This protein binds this small molecule.
Small molecule (SMILES): CC(=O)N1C=CNCC1

Binding-site contacts:
Ligand atom C16 contacts residue ARG197 of chain 1.B at 3.6 Å.
Ligand atom C17 contacts residue VAL36 of chain 1.A at 3.7 Å (hydrophobic).
Ligand atom C15 contacts residue PRO37 of chain 1.A at 4.5 Å (hydrophobic).
Ligand atom C16 contacts residue THR38 of chain 1.A at 4.2 Å.
Ligand atom C17 contacts residue CYS21 of chain 1.A at 2.9 Å (hydrophobic).
Ligand atom C13 contacts residue THR38 of chain 1.A at 3.4 Å.
Ligand atom C13 contacts residue PRO37 of chain 1.A at 3.8 Å (hydrophobic).
Ligand atom O18 contacts residue CYS21 of chain 1.A at 3.1 Å (h-bond).
Ligand atom O18 contacts residue VAL36 of chain 1.A at 3.4 Å.
Ligand atom C17 contacts residue PRO37 of chain 1.A at 4.2 Å (hydrophobic).
Ligand atom C13 contacts residue THR20 of chain 1.A at 4.4 Å.
Ligand atom N11 contacts residue ARG197 of chain 1.B at 4.4 Å.
Ligand atom N14 contacts residue PRO37 of chain 1.A at 3.9 Å.
Ligand atom N14 contacts residue CYS21 of chain 1.A at 4.3 Å.
Ligand atom C19 contacts residue THR20 of chain 1.A at 4.4 Å.
Ligand atom C19 contacts residue PRO37 of chain 1.A at 4.5 Å (hydrophobic).
Ligand atom C19 contacts residue VAL36 of chain 1.A at 3.8 Å (hydrophobic).
Ligand atom C15 contacts residue ARG197 of chain 1.B at 4.0 Å.
Ligand atom N11 contacts residue THR38 of chain 1.A at 4.1 Å.
Ligand atom C12 contacts residue THR38 of chain 1.A at 3.1 Å.
Ligand atom C19 contacts residue CYS21 of chain 1.A at 1.9 Å (hydrophobic).

Sequence of chain 1.A:
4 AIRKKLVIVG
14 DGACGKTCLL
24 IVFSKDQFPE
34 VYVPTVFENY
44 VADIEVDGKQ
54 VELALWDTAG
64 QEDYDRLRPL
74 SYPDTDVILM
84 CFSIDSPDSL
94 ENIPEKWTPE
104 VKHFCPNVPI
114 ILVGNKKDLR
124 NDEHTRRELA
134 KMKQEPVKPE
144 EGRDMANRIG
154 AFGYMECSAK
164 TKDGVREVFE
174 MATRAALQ

Sequence of chain 1.B:
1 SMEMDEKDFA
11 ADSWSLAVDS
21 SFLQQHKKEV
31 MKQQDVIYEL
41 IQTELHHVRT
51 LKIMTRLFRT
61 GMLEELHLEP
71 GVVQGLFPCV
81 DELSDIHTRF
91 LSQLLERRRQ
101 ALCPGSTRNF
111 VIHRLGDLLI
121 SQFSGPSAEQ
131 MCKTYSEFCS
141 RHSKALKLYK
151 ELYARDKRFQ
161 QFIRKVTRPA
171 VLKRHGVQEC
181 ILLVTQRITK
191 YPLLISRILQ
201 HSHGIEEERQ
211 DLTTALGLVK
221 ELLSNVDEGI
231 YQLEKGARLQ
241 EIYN